Binding-site contacts:
Ligand atom C19 contacts residue PHE128 of chain 1.A at 3.7 Å (hydrophobic).
Ligand atom O15 contacts residue ARG80 of chain 1.A at 3.1 Å (salt-bridge).
Ligand atom N2 contacts residue PHE141 of chain 1.A at 3.4 Å.
Ligand atom C10 contacts residue PHE141 of chain 1.A at 3.6 Å (hydrophobic).
Ligand atom C11 contacts residue MET156 of chain 1.A at 3.6 Å (hydrophobic).
Ligand atom C37 contacts residue ILE137 of chain 1.A at 3.8 Å (hydrophobic).
Ligand atom N2 contacts residue MET156 of chain 1.A at 3.3 Å.
Ligand atom O15 contacts residue TRP46 of chain 1.A at 3.0 Å (h-bond).
Ligand atom C21 contacts residue ARG80 of chain 1.A at 3.7 Å.
Ligand atom N12 contacts residue TRP46 of chain 1.A at 3.8 Å.
Ligand atom N22 contacts residue ARG80 of chain 1.A at 3.8 Å.
Ligand atom C23 contacts residue PHE128 of chain 1.A at 3.5 Å (hydrophobic).
Ligand atom C9 contacts residue TRP46 of chain 1.A at 3.3 Å (hydrophobic).
Ligand atom O36 contacts residue ARG80 of chain 1.A at 2.9 Å (salt-bridge).
Ligand atom C18 contacts residue ARG80 of chain 1.A at 3.6 Å.
Ligand atom O15 contacts residue ALA45 of chain 1.A at 3.2 Å.
Ligand atom N31 contacts residue ASN79 of chain 1.A at 3.2 Å (h-bond).
Ligand atom O35 contacts residue ARG80 of chain 1.A at 3.5 Å (salt-bridge).
Ligand atom C8 contacts residue TRP46 of chain 1.A at 3.7 Å (hydrophobic).
Ligand atom C20 contacts residue ASN79 of chain 1.A at 3.7 Å.
Ligand atom C3 contacts residue PHE141 of chain 1.A at 3.6 Å (hydrophobic).
Ligand atom C30 contacts residue TYR125 of chain 1.A at 3.7 Å (hydrophobic).
Ligand atom C10 contacts residue MET156 of chain 1.A at 3.7 Å (hydrophobic).
Ligand atom C8 contacts residue PHE82 of chain 1.A at 3.8 Å (hydrophobic).
Ligand atom C28 contacts residue TYR125 of chain 1.A at 3.8 Å (hydrophobic).
Ligand atom C1 contacts residue PHE141 of chain 1.A at 3.4 Å (hydrophobic).
Ligand atom C21 contacts residue ASN79 of chain 1.A at 3.4 Å.
Ligand atom C5 contacts residue PHE141 of chain 1.A at 3.7 Å (hydrophobic).
Ligand atom O16 contacts residue ALA45 of chain 1.A at 3.6 Å.
Ligand atom O24 contacts residue ASN79 of chain 1.A at 3.1 Å (h-bond).
Ligand atom C29 contacts residue TYR125 of chain 1.A at 3.7 Å (hydrophobic).
Ligand atom C32 contacts residue ASN79 of chain 1.A at 3.5 Å.
Ligand atom N22 contacts residue PHE128 of chain 1.A at 3.5 Å.
Ligand atom O35 contacts residue ASN79 of chain 1.A at 3.4 Å (h-bond).
Ligand atom C26 contacts residue PHE128 of chain 1.A at 3.5 Å (hydrophobic).
Ligand atom C6 contacts residue PHE141 of chain 1.A at 3.6 Å (hydrophobic).
Ligand atom N4 contacts residue PHE82 of chain 1.A at 3.8 Å.
Ligand atom C19 contacts residue ARG80 of chain 1.A at 3.4 Å.
Ligand atom C8 contacts residue LEU83 of chain 1.A at 3.6 Å (hydrophobic).
Ligand atom C20 contacts residue ARG80 of chain 1.A at 3.8 Å.

Sequence of chain 1.A:
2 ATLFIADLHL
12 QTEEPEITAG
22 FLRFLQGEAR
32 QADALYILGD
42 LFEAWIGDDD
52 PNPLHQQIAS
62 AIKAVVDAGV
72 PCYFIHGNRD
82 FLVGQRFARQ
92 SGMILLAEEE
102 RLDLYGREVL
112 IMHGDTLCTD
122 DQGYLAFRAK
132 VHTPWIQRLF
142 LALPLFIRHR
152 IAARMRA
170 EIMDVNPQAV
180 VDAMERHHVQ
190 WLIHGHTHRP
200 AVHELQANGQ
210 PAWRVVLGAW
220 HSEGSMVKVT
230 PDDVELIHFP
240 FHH

This small molecule binds to this protein.
Small molecule (SMILES): Cc1cc(C#N)nc(N2CCN(S(=O)(=O)c3ccc(NC(=O)c4ccccc4N(C)S(C)(=O)=O)cc3)CC2)n1